This small molecule binds to this protein.
Small molecule (SMILES): CC(=O)N[C@@H]1[C@@H](O)[C@H](O)[C@@H](CO)O[C@H]1O

Binding-site contacts:
Ligand atom C4 contacts residue ASN30 of chain 1.C at 4.3 Å.
Ligand atom C7 contacts residue ASN30 of chain 1.C at 4.2 Å.
Ligand atom C2 contacts residue ASN30 of chain 1.C at 3.5 Å.
Ligand atom C1 contacts residue ASN30 of chain 1.C at 2.9 Å.
Ligand atom N2 contacts residue ASN30 of chain 1.C at 3.3 Å (h-bond).
Ligand atom C8 contacts residue ASN30 of chain 1.C at 4.5 Å.
Ligand atom O5 contacts residue ASN30 of chain 1.C at 2.6 Å (h-bond).
Ligand atom C3 contacts residue ASN30 of chain 1.C at 3.7 Å.
Ligand atom C5 contacts residue ASN30 of chain 1.C at 3.8 Å.

Sequence of chain 1.C:
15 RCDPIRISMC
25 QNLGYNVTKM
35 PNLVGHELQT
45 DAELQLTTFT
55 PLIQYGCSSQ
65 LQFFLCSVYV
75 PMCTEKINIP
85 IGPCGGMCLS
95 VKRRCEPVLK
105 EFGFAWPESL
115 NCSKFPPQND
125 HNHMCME